Sequence of chain 2.C:
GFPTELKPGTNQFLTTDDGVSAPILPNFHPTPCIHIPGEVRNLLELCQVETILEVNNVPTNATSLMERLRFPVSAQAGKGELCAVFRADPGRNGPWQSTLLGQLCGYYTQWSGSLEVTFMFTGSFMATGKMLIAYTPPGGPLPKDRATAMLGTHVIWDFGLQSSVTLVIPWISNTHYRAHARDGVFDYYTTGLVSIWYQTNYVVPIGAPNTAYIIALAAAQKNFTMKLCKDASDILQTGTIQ

This small molecule binds to this protein.
Small molecule (SMILES): C[C@H](CCOc1ccc(I)cc1)CCN1CCN(c2ccncc2)C1=O

Sequence of chain 2.A:
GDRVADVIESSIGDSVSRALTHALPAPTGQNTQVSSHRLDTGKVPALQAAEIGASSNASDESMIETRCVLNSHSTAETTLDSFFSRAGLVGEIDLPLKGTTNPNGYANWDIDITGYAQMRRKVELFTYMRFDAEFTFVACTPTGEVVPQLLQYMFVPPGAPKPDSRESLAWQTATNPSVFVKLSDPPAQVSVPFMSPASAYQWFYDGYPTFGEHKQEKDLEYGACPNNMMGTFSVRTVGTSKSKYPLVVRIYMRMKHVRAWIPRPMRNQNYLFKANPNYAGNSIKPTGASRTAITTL

Binding-site contacts:
Ligand atom CAV contacts residue VAL192 of chain 2.A at 3.9 Å (hydrophobic).
Ligand atom CAH contacts residue VAL192 of chain 2.A at 3.9 Å (hydrophobic).
Ligand atom NAY contacts residue TRP203 of chain 2.A at 3.7 Å.
Ligand atom CAL contacts residue ILE111 of chain 2.A at 3.5 Å (hydrophobic).
Ligand atom OAB contacts residue ILE113 of chain 2.A at 3.3 Å (h-bond).
Ligand atom NAZ contacts residue TRP203 of chain 2.A at 3.2 Å.
Ligand atom CAI contacts residue ILE24 of chain 2.C at 3.7 Å (hydrophobic).
Ligand atom CAG contacts residue TRP203 of chain 2.A at 3.9 Å (hydrophobic).
Ligand atom CAT contacts residue TRP203 of chain 2.A at 3.4 Å (hydrophobic).
Ligand atom CAV contacts residue MET195 of chain 2.A at 3.9 Å (hydrophobic).
Ligand atom CAG contacts residue THR114 of chain 2.A at 3.9 Å.
Ligand atom CAJ contacts residue PHE135 of chain 2.A at 3.8 Å (hydrophobic).
Ligand atom CAG contacts residue ASP112 of chain 2.A at 3.5 Å.
Ligand atom CAL contacts residue PHE135 of chain 2.A at 3.7 Å (hydrophobic).
Ligand atom CAP contacts residue TYR201 of chain 2.A at 3.5 Å (hydrophobic).
Ligand atom CAF contacts residue GLN202 of chain 2.A at 3.6 Å.
Ligand atom CAQ contacts residue ASN228 of chain 2.A at 3.6 Å.
Ligand atom CAW contacts residue TRP203 of chain 2.A at 3.4 Å (hydrophobic).
Ligand atom OAS contacts residue MET195 of chain 2.A at 3.1 Å.
Ligand atom CAW contacts residue ASN228 of chain 2.A at 3.7 Å.
Ligand atom CAE contacts residue THR114 of chain 2.A at 3.5 Å.
Ligand atom CAA contacts residue PHE135 of chain 2.A at 3.8 Å (hydrophobic).
Ligand atom CAM contacts residue ILE111 of chain 2.A at 3.6 Å (hydrophobic).
Ligand atom CAK contacts residue PHE155 of chain 2.A at 3.5 Å (hydrophobic).
Ligand atom CAM contacts residue MET195 of chain 2.A at 4.0 Å (hydrophobic).
Ligand atom CAX contacts residue ILE111 of chain 2.A at 3.9 Å (hydrophobic).
Ligand atom CAI contacts residue PHE155 of chain 2.A at 3.5 Å (hydrophobic).
Ligand atom OAB contacts residue ASP112 of chain 2.A at 3.6 Å.
Ligand atom CAF contacts residue ASN228 of chain 2.A at 3.2 Å.
Ligand atom CAE contacts residue ASP112 of chain 2.A at 3.6 Å.
Ligand atom CAQ contacts residue TRP203 of chain 2.A at 3.4 Å (hydrophobic).
Ligand atom CAV contacts residue ILE111 of chain 2.A at 3.9 Å (hydrophobic).
Ligand atom CAF contacts residue TRP203 of chain 2.A at 3.6 Å (hydrophobic).
Ligand atom OAS contacts residue VAL192 of chain 2.A at 3.9 Å.
Ligand atom CAD contacts residue GLN202 of chain 2.A at 3.6 Å.
Ligand atom NAZ contacts residue ASN228 of chain 2.A at 3.9 Å.
Ligand atom OAB contacts residue TRP203 of chain 2.A at 3.7 Å.
Ligand atom CAK contacts residue MET195 of chain 2.A at 3.8 Å (hydrophobic).
Ligand atom CAQ contacts residue TYR201 of chain 2.A at 3.7 Å (hydrophobic).
Ligand atom CAD contacts residue ASN228 of chain 2.A at 3.5 Å.